The small molecule below binds the protein below.
Small molecule (SMILES): CC(=O)N[C@H]1[C@H](O[C@H]2[C@H](O)[C@@H](NC(C)=O)CO[C@@H]2CO[C@@H]2O[C@@H](C)[C@@H](O)[C@@H](O)[C@@H]2O)O[C@H](CO)[C@@H](O[C@@H]2O[C@H](CO)[C@@H](O)[C@H](O)[C@@H]2O)[C@@H]1O

Binding-site contacts:
Ligand atom C1 contacts residue ASN307 of chain 54.E at 1.4 Å.
Ligand atom O6 contacts residue GLN328 of chain 54.E at 4.3 Å.
Ligand atom C3 contacts residue ASN307 of chain 54.E at 3.8 Å.
Ligand atom O5 contacts residue ASN307 of chain 54.E at 2.3 Å (h-bond).
Ligand atom C8 contacts residue ILE306 of chain 54.E at 3.7 Å (hydrophobic).
Ligand atom C4 contacts residue ASN307 of chain 54.E at 4.2 Å.
Ligand atom C8 contacts residue ASN307 of chain 54.E at 4.5 Å.
Ligand atom N2 contacts residue ASN307 of chain 54.E at 3.0 Å (h-bond).
Ligand atom C8 contacts residue PRO305 of chain 54.E at 2.9 Å (hydrophobic).
Ligand atom C2 contacts residue ASN307 of chain 54.E at 2.5 Å.
Ligand atom C7 contacts residue ASN307 of chain 54.E at 4.1 Å.
Ligand atom C7 contacts residue PRO305 of chain 54.E at 4.3 Å (hydrophobic).
Ligand atom C5 contacts residue ASN307 of chain 54.E at 3.6 Å.

Sequence of chain 54.E:
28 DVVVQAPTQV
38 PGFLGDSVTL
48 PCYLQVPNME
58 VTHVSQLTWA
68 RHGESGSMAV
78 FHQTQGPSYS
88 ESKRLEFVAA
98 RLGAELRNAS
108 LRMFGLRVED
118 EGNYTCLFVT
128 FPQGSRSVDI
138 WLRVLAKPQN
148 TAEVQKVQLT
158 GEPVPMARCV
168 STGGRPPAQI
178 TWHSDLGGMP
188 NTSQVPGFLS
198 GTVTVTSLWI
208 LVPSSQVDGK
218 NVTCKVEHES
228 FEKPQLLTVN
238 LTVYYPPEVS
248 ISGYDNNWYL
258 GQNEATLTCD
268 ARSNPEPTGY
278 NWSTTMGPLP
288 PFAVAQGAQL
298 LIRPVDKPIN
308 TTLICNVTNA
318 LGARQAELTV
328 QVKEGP